Binding-site contacts:
Ligand atom C1 contacts residue GLU146 of chain 2.B at 3.5 Å.
Ligand atom O6 contacts residue LYS129 of chain 2.C at 3.6 Å.
Ligand atom C3 contacts residue LYS129 of chain 2.C at 4.0 Å.
Ligand atom C4 contacts residue BU31 of chain 2.Z at 4.4 Å.
Ligand atom C3 contacts residue ASP125 of chain 2.C at 4.1 Å.
Ligand atom C1 contacts residue BU31 of chain 2.Z at 3.1 Å.
Ligand atom C4 contacts residue GLY128 of chain 2.C at 4.0 Å.
Ligand atom O6 contacts residue GLY128 of chain 2.C at 3.8 Å.

A small-molecule ligand and the protein it binds are described below.
Small molecule (SMILES): C[C@@H](O)[C@@H](C)O

Sequence of chain 2.B:
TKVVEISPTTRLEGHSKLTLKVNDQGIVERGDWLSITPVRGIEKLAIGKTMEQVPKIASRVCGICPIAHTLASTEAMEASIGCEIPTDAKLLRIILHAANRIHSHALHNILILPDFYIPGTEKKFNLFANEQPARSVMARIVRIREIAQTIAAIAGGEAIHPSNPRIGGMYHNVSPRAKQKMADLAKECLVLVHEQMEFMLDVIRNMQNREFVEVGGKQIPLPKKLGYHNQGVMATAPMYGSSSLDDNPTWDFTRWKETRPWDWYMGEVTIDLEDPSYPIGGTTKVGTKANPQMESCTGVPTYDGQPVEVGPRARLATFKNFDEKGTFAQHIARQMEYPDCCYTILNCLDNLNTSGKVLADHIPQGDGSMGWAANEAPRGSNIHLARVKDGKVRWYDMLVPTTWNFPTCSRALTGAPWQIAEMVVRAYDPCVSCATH

Sequence of chain 2.C:
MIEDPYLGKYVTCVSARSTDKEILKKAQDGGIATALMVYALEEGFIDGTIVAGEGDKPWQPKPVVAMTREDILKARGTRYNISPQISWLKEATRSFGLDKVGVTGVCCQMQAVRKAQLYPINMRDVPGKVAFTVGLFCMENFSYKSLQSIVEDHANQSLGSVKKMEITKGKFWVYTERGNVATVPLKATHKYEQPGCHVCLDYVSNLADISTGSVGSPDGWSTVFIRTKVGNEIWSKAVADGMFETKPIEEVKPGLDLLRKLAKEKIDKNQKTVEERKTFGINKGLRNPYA